Binding-site contacts:
Ligand atom C6 contacts residue PHE214 of chain 1.B at 4.4 Å (hydrophobic).
Ligand atom C3 contacts residue PHE214 of chain 1.B at 4.0 Å (hydrophobic).
Ligand atom O3 contacts residue PHE214 of chain 1.B at 4.4 Å.
Ligand atom O2 contacts residue PHE214 of chain 1.B at 4.3 Å.
Ligand atom O2 contacts residue PRO213 of chain 1.B at 3.6 Å (h-bond).
Ligand atom O3 contacts residue LEU212 of chain 1.B at 3.4 Å.
Ligand atom C2 contacts residue PRO213 of chain 1.B at 4.4 Å (hydrophobic).
Ligand atom O2 contacts residue SER199 of chain 1.B at 4.4 Å.
Ligand atom C4 contacts residue PHE214 of chain 1.B at 4.4 Å (hydrophobic).
Ligand atom C3 contacts residue GLY215 of chain 1.B at 3.6 Å.
Ligand atom C3 contacts residue PRO213 of chain 1.B at 3.9 Å (hydrophobic).
Ligand atom O4 contacts residue LEU212 of chain 1.B at 4.3 Å.
Ligand atom O4 contacts residue PRO213 of chain 1.B at 4.1 Å.
Ligand atom O6 contacts residue PHE214 of chain 1.B at 4.1 Å.
Ligand atom O2 contacts residue GLY215 of chain 1.B at 3.7 Å.
Ligand atom O3 contacts residue PRO213 of chain 1.B at 3.7 Å.
Ligand atom C2 contacts residue LEU212 of chain 1.B at 4.2 Å (hydrophobic).
Ligand atom C3 contacts residue LEU212 of chain 1.B at 3.4 Å (hydrophobic).
Ligand atom O2 contacts residue LEU212 of chain 1.B at 3.9 Å.
Ligand atom O4 contacts residue PHE214 of chain 1.B at 3.9 Å.
Ligand atom O3 contacts residue GLY215 of chain 1.B at 3.4 Å (h-bond).
Ligand atom C2 contacts residue GLY215 of chain 1.B at 4.3 Å.
Ligand atom C5 contacts residue PHE214 of chain 1.B at 3.9 Å (hydrophobic).

The protein below binds the small molecule below.
Small molecule (SMILES): OC[C@H]1O[C@@H]2O[C@H]3[C@H](O)[C@@H](O)[C@@H](O[C@H]4[C@H](O)[C@@H](O)[C@@H](O[C@H]5[C@H](O)[C@@H](O)[C@@H](O[C@H]6[C@H](O)[C@@H](O)[C@@H](O[C@H]7[C@H](O)[C@@H](O)[C@@H](O[C@H]8[C@H](O)[C@@H](O)[C@@H](O[C@H]1[C@H](O)[C@H]2O)O[C@@H]8CO)O[C@@H]7CO)O[C@@H]6CO)O[C@@H]5CO)O[C@@H]4CO)O[C@@H]3CO

Sequence of chain 1.B:
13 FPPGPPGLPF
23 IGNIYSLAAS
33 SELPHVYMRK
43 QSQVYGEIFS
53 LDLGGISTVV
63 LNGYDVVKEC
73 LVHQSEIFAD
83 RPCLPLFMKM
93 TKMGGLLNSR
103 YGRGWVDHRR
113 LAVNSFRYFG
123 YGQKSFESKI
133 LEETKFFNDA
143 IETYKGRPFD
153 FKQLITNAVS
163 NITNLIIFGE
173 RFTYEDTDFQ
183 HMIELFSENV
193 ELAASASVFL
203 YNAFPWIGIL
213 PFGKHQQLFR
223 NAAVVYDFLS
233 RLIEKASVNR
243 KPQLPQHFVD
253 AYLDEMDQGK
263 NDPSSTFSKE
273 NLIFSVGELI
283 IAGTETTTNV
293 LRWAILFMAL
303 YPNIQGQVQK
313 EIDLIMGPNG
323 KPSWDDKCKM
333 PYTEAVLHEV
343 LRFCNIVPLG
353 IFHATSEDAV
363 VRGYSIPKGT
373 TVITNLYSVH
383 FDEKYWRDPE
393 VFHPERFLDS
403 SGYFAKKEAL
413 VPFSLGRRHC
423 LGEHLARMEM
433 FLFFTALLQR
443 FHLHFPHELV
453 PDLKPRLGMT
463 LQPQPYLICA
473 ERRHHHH